Sequence of chain 1.E:
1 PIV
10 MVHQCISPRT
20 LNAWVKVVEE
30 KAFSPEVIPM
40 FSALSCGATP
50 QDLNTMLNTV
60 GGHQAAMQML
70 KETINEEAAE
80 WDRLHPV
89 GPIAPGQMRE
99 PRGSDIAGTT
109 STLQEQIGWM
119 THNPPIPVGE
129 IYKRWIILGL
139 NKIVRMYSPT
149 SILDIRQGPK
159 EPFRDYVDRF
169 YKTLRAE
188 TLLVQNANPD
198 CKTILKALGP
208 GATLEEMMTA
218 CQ

Binding-site contacts:
Ligand atom F2 contacts residue ILE73 of chain 1.D at 3.3 Å.
Ligand atom O8 contacts residue ASN74 of chain 1.D at 3.3 Å (h-bond).
Ligand atom C34 contacts residue ASN53 of chain 1.D at 3.3 Å.
Ligand atom C12 contacts residue ASN57 of chain 1.D at 3.4 Å.
Ligand atom C28 contacts residue ASN57 of chain 1.D at 3.5 Å.
Ligand atom C13 contacts residue ASN57 of chain 1.D at 3.6 Å.
Ligand atom C15 contacts residue ASN57 of chain 1.D at 3.7 Å.
Ligand atom C4 contacts residue GLN67 of chain 1.D at 3.6 Å.
Ligand atom O5 contacts residue GLY106 of chain 1.D at 3.3 Å (h-bond).
Ligand atom C17 contacts residue LEU56 of chain 1.D at 3.6 Å (hydrophobic).
Ligand atom F2 contacts residue LYS70 of chain 1.D at 3.5 Å.
Ligand atom F1 contacts residue MET66 of chain 1.D at 3.0 Å.
Ligand atom C15 contacts residue ASN53 of chain 1.D at 3.2 Å.
Ligand atom C33 contacts residue THR107 of chain 1.D at 3.7 Å.
Ligand atom N6 contacts residue ASN57 of chain 1.D at 2.9 Å (h-bond).
Ligand atom C18 contacts residue MET66 of chain 1.D at 3.6 Å (hydrophobic).
Ligand atom C34 contacts residue THR107 of chain 1.D at 3.6 Å.
Ligand atom O5 contacts residue ASN53 of chain 1.D at 3.7 Å.
Ligand atom C11 contacts residue ASN57 of chain 1.D at 3.3 Å.
Ligand atom N7 contacts residue ASN74 of chain 1.D at 3.6 Å.
Ligand atom C38 contacts residue ILE73 of chain 1.D at 3.6 Å (hydrophobic).
Ligand atom O5 contacts residue THR107 of chain 1.D at 3.0 Å.
Ligand atom C24 contacts residue ASN57 of chain 1.D at 3.6 Å.
Ligand atom O8 contacts residue LYS70 of chain 1.D at 3.6 Å.
Ligand atom O7 contacts residue SER102 of chain 1.D at 3.5 Å.
Ligand atom C17 contacts residue ASN57 of chain 1.D at 3.1 Å.
Ligand atom O6 contacts residue LYS70 of chain 1.D at 3.5 Å (salt-bridge).
Ligand atom C9 contacts residue LYS70 of chain 1.D at 3.2 Å.
Ligand atom C33 contacts residue TYR130 of chain 1.D at 3.5 Å (hydrophobic).
Ligand atom C34 contacts residue TYR130 of chain 1.D at 3.4 Å (hydrophobic).
Ligand atom N4 contacts residue ASN57 of chain 1.D at 2.6 Å (h-bond).
Ligand atom C37 contacts residue SER102 of chain 1.D at 3.5 Å.
Ligand atom C25 contacts residue GLY106 of chain 1.D at 3.5 Å.
Ligand atom F1 contacts residue LEU56 of chain 1.D at 3.5 Å.
Ligand atom O2 contacts residue ARG173 of chain 1.E at 3.5 Å.
Ligand atom C22 contacts residue ASN53 of chain 1.D at 3.5 Å.
Ligand atom C19 contacts residue MET66 of chain 1.D at 3.5 Å (hydrophobic).
Ligand atom S2 contacts residue ASN74 of chain 1.D at 3.6 Å.
Ligand atom O6 contacts residue ILE73 of chain 1.D at 2.9 Å.
Ligand atom F2 contacts residue LEU69 of chain 1.D at 3.5 Å.

Sequence of chain 1.D:
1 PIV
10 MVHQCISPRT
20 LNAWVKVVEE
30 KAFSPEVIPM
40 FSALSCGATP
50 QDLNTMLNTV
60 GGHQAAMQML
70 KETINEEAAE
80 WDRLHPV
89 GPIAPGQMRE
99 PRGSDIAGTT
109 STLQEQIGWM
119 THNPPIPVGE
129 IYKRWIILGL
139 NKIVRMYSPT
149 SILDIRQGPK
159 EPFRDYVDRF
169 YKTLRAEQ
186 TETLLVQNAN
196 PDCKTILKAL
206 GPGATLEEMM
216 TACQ

A small-molecule ligand and the protein it binds are described below.
Small molecule (SMILES): Nc1ccc(S(=O)(=O)N2CCN(CC(=O)N[C@@H](Cc3cc(F)cc(F)c3)c3nc4ccccc4c(=O)n3-c3ccc(S(=O)(=O)N4CCOCC4)cc3)C(=O)C2)cc1